This small molecule binds to this protein.
Small molecule (SMILES): COc1cc(C=O)ccc1O

Sequence of chain 1.A:
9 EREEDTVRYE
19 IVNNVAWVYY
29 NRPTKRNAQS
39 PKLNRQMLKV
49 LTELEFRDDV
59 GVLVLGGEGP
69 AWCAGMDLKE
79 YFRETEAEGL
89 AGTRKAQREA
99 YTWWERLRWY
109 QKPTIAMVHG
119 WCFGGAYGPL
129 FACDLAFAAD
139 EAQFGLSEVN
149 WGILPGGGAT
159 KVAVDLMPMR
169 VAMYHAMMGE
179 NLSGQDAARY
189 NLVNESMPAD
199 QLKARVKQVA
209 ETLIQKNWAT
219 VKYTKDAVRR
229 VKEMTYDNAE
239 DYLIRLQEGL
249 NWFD

Sequence of chain 2.A:
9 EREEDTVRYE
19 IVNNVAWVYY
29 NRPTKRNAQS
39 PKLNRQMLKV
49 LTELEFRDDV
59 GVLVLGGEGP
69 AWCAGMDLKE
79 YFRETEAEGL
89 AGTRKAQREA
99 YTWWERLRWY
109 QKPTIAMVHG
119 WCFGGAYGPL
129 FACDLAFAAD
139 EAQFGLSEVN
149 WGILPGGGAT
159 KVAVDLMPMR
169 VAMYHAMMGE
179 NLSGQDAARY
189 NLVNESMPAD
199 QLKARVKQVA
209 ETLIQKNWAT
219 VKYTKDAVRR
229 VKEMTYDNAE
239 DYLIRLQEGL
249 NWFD

Binding-site contacts:
Ligand atom OAH contacts residue PHE80 of chain 2.A at 3.5 Å.
Ligand atom CAJ contacts residue TYR79 of chain 2.A at 3.4 Å (hydrophobic).
Ligand atom OAC contacts residue PHE80 of chain 2.A at 4.3 Å.
Ligand atom OAC contacts residue TYR79 of chain 2.A at 2.5 Å (h-bond).
Ligand atom OAC contacts residue GLN95 of chain 2.A at 3.9 Å.
Ligand atom OAB contacts residue GLY123 of chain 2.A at 4.2 Å.
Ligand atom CAD contacts residue GLU146 of chain 2.A at 3.2 Å.
Ligand atom CAK contacts residue GLY155 of chain 2.A at 4.1 Å.
Ligand atom CAE contacts residue MET74 of chain 2.A at 3.5 Å (hydrophobic).
Ligand atom CAI contacts residue GLY155 of chain 2.A at 3.6 Å.
Ligand atom CAG contacts residue GLY155 of chain 2.A at 3.9 Å.
Ligand atom CAD contacts residue COA1 of chain 2.F at 3.8 Å.
Ligand atom CAF contacts residue MET74 of chain 2.A at 3.8 Å (hydrophobic).
Ligand atom OAB contacts residue ILE151 of chain 2.A at 4.4 Å.
Ligand atom OAC contacts residue TYR99 of chain 2.A at 4.4 Å.
Ligand atom CAE contacts residue GLY123 of chain 2.A at 4.2 Å.
Ligand atom CAD contacts residue GLY154 of chain 2.A at 3.4 Å.
Ligand atom CAG contacts residue GLY154 of chain 2.A at 3.8 Å.
Ligand atom OAB contacts residue LEU152 of chain 2.A at 4.1 Å.
Ligand atom OAB contacts residue GLU146 of chain 2.A at 2.4 Å (salt-bridge).
Ligand atom CAE contacts residue GLY155 of chain 2.A at 3.6 Å.
Ligand atom OAB contacts residue PRO153 of chain 2.A at 4.0 Å.
Ligand atom CAF contacts residue TRP102 of chain 2.A at 4.1 Å (hydrophobic).
Ligand atom CAG contacts residue PHE80 of chain 2.A at 3.7 Å (hydrophobic).
Ligand atom OAB contacts residue GLY154 of chain 2.A at 3.0 Å (h-bond).
Ligand atom CAI contacts residue GLY154 of chain 2.A at 3.5 Å.
Ligand atom CAJ contacts residue GLY155 of chain 2.A at 4.1 Å.
Ligand atom CAF contacts residue TYR79 of chain 2.A at 3.5 Å (hydrophobic).
Ligand atom CAD contacts residue GLY155 of chain 2.A at 4.1 Å.
Ligand atom CAI contacts residue MET74 of chain 2.A at 4.2 Å (hydrophobic).
Ligand atom CAA contacts residue GLN245 of chain 1.A at 4.4 Å.
Ligand atom CAE contacts residue TRP102 of chain 2.A at 4.2 Å (hydrophobic).
Ligand atom CAE contacts residue GLY154 of chain 2.A at 3.9 Å.
Ligand atom OAB contacts residue COA1 of chain 2.F at 4.1 Å.
Ligand atom CAF contacts residue GLY155 of chain 2.A at 3.9 Å.
Ligand atom CAK contacts residue PHE80 of chain 2.A at 3.6 Å (hydrophobic).
Ligand atom CAD contacts residue GLY123 of chain 2.A at 3.7 Å.
Ligand atom CAJ contacts residue PHE80 of chain 2.A at 4.0 Å (hydrophobic).
Ligand atom CAI contacts residue PHE80 of chain 2.A at 4.1 Å (hydrophobic).
Ligand atom CAA contacts residue PHE80 of chain 2.A at 3.8 Å (hydrophobic).